Sequence of chain 1.A:
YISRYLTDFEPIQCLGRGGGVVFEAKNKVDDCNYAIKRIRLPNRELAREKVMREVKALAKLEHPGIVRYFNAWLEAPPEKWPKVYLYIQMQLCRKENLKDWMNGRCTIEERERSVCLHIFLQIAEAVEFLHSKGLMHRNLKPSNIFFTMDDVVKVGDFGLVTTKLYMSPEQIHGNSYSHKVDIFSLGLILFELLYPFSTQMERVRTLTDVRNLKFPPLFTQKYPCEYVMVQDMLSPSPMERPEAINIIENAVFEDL

Binding-site contacts:
Ligand atom C10 contacts residue MET111 of chain 1.A at 3.8 Å (hydrophobic).
Ligand atom N contacts residue ASP178 of chain 1.A at 3.5 Å (salt-bridge).
Ligand atom N4 contacts residue GLN112 of chain 1.A at 2.9 Å (h-bond).
Ligand atom C11 contacts residue LEU71 of chain 1.A at 3.8 Å (hydrophobic).
Ligand atom C20 contacts residue CYS114 of chain 1.A at 3.8 Å (hydrophobic).
Ligand atom N4 contacts residue CYS114 of chain 1.A at 3.5 Å (h-bond).
Ligand atom C21 contacts residue LEU27 of chain 1.A at 3.7 Å (hydrophobic).
Ligand atom C15 contacts residue MET111 of chain 1.A at 3.7 Å (hydrophobic).
Ligand atom C4 contacts residue ASP178 of chain 1.A at 3.5 Å.
Ligand atom C contacts residue ASP178 of chain 1.A at 3.6 Å.
Ligand atom C6 contacts residue VAL35 of chain 1.A at 3.5 Å (hydrophobic).
Ligand atom C9 contacts residue PHE179 of chain 1.A at 3.6 Å (hydrophobic).
Ligand atom C13 contacts residue ALA72 of chain 1.A at 3.8 Å (hydrophobic).
Ligand atom N contacts residue MET111 of chain 1.A at 3.8 Å.
Ligand atom C8 contacts residue MET111 of chain 1.A at 3.8 Å (hydrophobic).
Ligand atom O1 contacts residue PHE179 of chain 1.A at 2.9 Å (h-bond).
Ligand atom N4 contacts residue VAL80 of chain 1.A at 3.8 Å.
Ligand atom C12 contacts residue LEU71 of chain 1.A at 3.6 Å (hydrophobic).
Ligand atom F2 contacts residue TYR82 of chain 1.A at 3.8 Å.
Ligand atom F2 contacts residue VAL68 of chain 1.A at 3.5 Å.
Ligand atom C5 contacts residue GLY177 of chain 1.A at 3.8 Å.
Ligand atom F contacts residue VAL68 of chain 1.A at 3.8 Å.
Ligand atom C3 contacts residue ASP178 of chain 1.A at 3.3 Å.
Ligand atom F1 contacts residue TYR82 of chain 1.A at 3.3 Å.
Ligand atom C22 contacts residue LEU113 of chain 1.A at 3.6 Å (hydrophobic).
Ligand atom F1 contacts residue ILE109 of chain 1.A at 3.4 Å.
Ligand atom C5 contacts residue ASP178 of chain 1.A at 3.5 Å.
Ligand atom C13 contacts residue LEU71 of chain 1.A at 3.3 Å (hydrophobic).
Ligand atom C14 contacts residue LEU71 of chain 1.A at 3.4 Å (hydrophobic).
Ligand atom C19 contacts residue ALA48 of chain 1.A at 3.8 Å (hydrophobic).
Ligand atom N2 contacts residue CYS114 of chain 1.A at 3.0 Å (h-bond).
Ligand atom C2 contacts residue ASP178 of chain 1.A at 3.8 Å.
Ligand atom C17 contacts residue PHE167 of chain 1.A at 3.7 Å (hydrophobic).
Ligand atom C22 contacts residue CYS114 of chain 1.A at 3.1 Å (hydrophobic).
Ligand atom C19 contacts residue CYS114 of chain 1.A at 3.8 Å (hydrophobic).
Ligand atom O contacts residue PHE179 of chain 1.A at 3.8 Å.
Ligand atom F2 contacts residue ALA72 of chain 1.A at 3.1 Å.
Ligand atom O1 contacts residue ASP178 of chain 1.A at 3.6 Å.
Ligand atom F2 contacts residue LEU71 of chain 1.A at 3.7 Å.
Ligand atom N1 contacts residue PHE167 of chain 1.A at 3.6 Å.

A protein and the small-molecule ligand that binds it are described below.
Small molecule (SMILES): Cc1nc(N)c2c(-c3ccc(NC(=O)[C@H](O)c4cccc(C(F)(F)F)c4)cc3C)cn(C)c2n1